Sequence of chain 1.A:
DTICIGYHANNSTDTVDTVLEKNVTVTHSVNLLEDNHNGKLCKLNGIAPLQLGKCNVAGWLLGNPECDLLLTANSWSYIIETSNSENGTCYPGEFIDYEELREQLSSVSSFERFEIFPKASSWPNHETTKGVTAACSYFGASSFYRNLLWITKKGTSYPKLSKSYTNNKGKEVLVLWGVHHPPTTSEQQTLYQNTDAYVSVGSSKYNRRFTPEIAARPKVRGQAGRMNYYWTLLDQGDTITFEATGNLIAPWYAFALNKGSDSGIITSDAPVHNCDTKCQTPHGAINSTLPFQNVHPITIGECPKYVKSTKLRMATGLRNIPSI

Binding-site contacts:
Ligand atom C5 contacts residue ASN11 of chain 1.A at 3.7 Å.
Ligand atom C2 contacts residue ASN11 of chain 1.A at 2.5 Å.
Ligand atom O5 contacts residue ASN11 of chain 1.A at 2.4 Å (h-bond).
Ligand atom C1 contacts residue ASN11 of chain 1.A at 1.5 Å.
Ligand atom O7 contacts residue ASN11 of chain 1.A at 3.1 Å (h-bond).
Ligand atom C3 contacts residue ASN11 of chain 1.A at 3.8 Å.
Ligand atom C8 contacts residue ASN11 of chain 1.A at 3.3 Å.
Ligand atom C4 contacts residue ASN11 of chain 1.A at 4.3 Å.
Ligand atom N2 contacts residue ASN11 of chain 1.A at 2.9 Å (h-bond).
Ligand atom C7 contacts residue ASN11 of chain 1.A at 2.8 Å.

This small molecule binds to this protein.
Small molecule (SMILES): CC(=O)N[C@@H]1[C@@H](O)[C@H](O)[C@@H](CO)O[C@H]1O